Sequence of chain 1.A:
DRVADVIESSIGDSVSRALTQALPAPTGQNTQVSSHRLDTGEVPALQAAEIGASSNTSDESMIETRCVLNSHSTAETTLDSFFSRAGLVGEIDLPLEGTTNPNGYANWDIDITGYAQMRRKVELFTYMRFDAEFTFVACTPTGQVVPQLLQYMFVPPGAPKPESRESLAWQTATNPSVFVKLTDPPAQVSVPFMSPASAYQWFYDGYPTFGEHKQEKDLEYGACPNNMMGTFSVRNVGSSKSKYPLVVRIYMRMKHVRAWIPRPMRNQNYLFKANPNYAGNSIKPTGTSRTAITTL

The small molecule below binds the protein below.
Small molecule (SMILES): Cc1cc(CCCCCCCOc2ccc(C3=NCCO3)cc2)on1

Binding-site contacts:
Ligand atom C4B contacts residue ILE113 of chain 1.A at 4.0 Å (hydrophobic).
Ligand atom N2 contacts residue PHE233 of chain 1.A at 3.7 Å.
Ligand atom C4A contacts residue ASP112 of chain 1.A at 2.6 Å.
Ligand atom C5B contacts residue ASP112 of chain 1.A at 4.0 Å.
Ligand atom C2A contacts residue TRP203 of chain 1.A at 3.6 Å (hydrophobic).
Ligand atom C5 contacts residue PHE233 of chain 1.A at 4.0 Å (hydrophobic).
Ligand atom C4C contacts residue VAL192 of chain 1.A at 3.5 Å (hydrophobic).
Ligand atom C5C contacts residue PHE135 of chain 1.A at 3.5 Å (hydrophobic).
Ligand atom C4A contacts residue THR114 of chain 1.A at 3.5 Å.
Ligand atom C31 contacts residue ILE24 of chain 1.C at 3.6 Å (hydrophobic).
Ligand atom C2B contacts residue TRP203 of chain 1.A at 4.0 Å (hydrophobic).
Ligand atom O1 contacts residue PHE155 of chain 1.A at 3.4 Å.
Ligand atom C2A contacts residue ASP112 of chain 1.A at 3.8 Å.
Ligand atom C5A contacts residue ASP112 of chain 1.A at 4.0 Å.
Ligand atom O1A contacts residue TRP203 of chain 1.A at 3.3 Å.
Ligand atom C5 contacts residue PHE155 of chain 1.A at 3.9 Å (hydrophobic).
Ligand atom C2C contacts residue PHE155 of chain 1.A at 3.9 Å (hydrophobic).
Ligand atom C3B contacts residue TRP203 of chain 1.A at 3.1 Å (hydrophobic).
Ligand atom O1 contacts residue PHE233 of chain 1.A at 3.1 Å.
Ligand atom N3A contacts residue ILE113 of chain 1.A at 3.8 Å.
Ligand atom C6B contacts residue ILE113 of chain 1.A at 4.0 Å (hydrophobic).
Ligand atom O1A contacts residue ASN228 of chain 1.A at 3.7 Å.
Ligand atom C3B contacts residue ASN228 of chain 1.A at 4.0 Å.
Ligand atom C5B contacts residue ILE113 of chain 1.A at 3.5 Å (hydrophobic).
Ligand atom N2 contacts residue PHE155 of chain 1.A at 3.5 Å.
Ligand atom C2B contacts residue TYR201 of chain 1.A at 3.5 Å (hydrophobic).
Ligand atom N3A contacts residue ASP112 of chain 1.A at 2.5 Å (salt-bridge).
Ligand atom C6C contacts residue TYR201 of chain 1.A at 3.9 Å (hydrophobic).
Ligand atom C4B contacts residue TRP203 of chain 1.A at 3.5 Å (hydrophobic).
Ligand atom N3A contacts residue THR114 of chain 1.A at 4.0 Å.
Ligand atom C4C contacts residue PHE135 of chain 1.A at 3.8 Å (hydrophobic).
Ligand atom C4 contacts residue ILE24 of chain 1.C at 4.0 Å (hydrophobic).
Ligand atom O1B contacts residue TYR201 of chain 1.A at 3.4 Å.
Ligand atom C2C contacts residue VAL192 of chain 1.A at 3.7 Å (hydrophobic).
Ligand atom C5C contacts residue ILE111 of chain 1.A at 3.8 Å (hydrophobic).
Ligand atom C31 contacts residue VAL179 of chain 1.A at 3.3 Å (hydrophobic).
Ligand atom C5A contacts residue ASN228 of chain 1.A at 4.0 Å.
Ligand atom C5B contacts residue ILE111 of chain 1.A at 3.9 Å (hydrophobic).
Ligand atom C31 contacts residue PRO177 of chain 1.A at 3.9 Å (hydrophobic).
Ligand atom C3C contacts residue PHE135 of chain 1.A at 3.8 Å (hydrophobic).

Sequence of chain 1.C:
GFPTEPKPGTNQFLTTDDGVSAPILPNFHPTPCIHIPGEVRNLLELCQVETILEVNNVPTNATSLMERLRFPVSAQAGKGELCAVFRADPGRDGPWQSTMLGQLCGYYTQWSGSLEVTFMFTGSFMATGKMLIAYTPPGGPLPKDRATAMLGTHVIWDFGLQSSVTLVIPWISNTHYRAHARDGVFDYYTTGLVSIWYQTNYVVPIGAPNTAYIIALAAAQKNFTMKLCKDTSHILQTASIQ